This small molecule binds to this protein.
Small molecule (SMILES): OC[C@H]1NNC[C@@H](O)[C@@H]1O

Sequence of chain 1.B:
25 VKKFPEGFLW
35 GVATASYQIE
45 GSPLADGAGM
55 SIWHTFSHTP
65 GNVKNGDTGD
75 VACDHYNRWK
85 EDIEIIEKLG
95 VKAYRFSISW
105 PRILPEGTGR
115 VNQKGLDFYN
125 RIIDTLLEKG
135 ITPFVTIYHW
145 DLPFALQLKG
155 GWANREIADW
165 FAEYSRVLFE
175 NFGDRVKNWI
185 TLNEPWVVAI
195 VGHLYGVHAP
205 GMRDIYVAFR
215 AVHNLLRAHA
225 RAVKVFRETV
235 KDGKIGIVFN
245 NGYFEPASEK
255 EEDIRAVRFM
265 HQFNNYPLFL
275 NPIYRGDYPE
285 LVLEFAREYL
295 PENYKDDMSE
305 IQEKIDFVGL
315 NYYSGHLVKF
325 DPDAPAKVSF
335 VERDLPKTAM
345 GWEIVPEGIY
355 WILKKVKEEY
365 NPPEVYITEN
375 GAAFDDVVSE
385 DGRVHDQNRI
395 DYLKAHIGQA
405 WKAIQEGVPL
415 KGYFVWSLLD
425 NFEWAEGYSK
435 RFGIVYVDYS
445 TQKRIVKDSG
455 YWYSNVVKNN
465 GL

Binding-site contacts:
Ligand atom O3 contacts residue GLN42 of chain 1.B at 2.4 Å (h-bond).
Ligand atom N contacts residue TYR317 of chain 1.B at 4.1 Å.
Ligand atom N contacts residue GLU373 of chain 1.B at 2.7 Å (salt-bridge).
Ligand atom C4 contacts residue TRP428 of chain 1.B at 3.6 Å (hydrophobic).
Ligand atom C2 contacts residue GLU188 of chain 1.B at 3.3 Å.
Ligand atom O3 contacts residue TRP428 of chain 1.B at 2.9 Å (h-bond).
Ligand atom C3 contacts residue HIS143 of chain 1.B at 3.7 Å.
Ligand atom N2 contacts residue GLU373 of chain 1.B at 3.2 Å (salt-bridge).
Ligand atom N contacts residue ASN315 of chain 1.B at 4.1 Å.
Ligand atom O3 contacts residue HIS143 of chain 1.B at 2.9 Å (h-bond).
Ligand atom O4 contacts residue GLN42 of chain 1.B at 3.0 Å (h-bond).
Ligand atom O6 contacts residue TRP346 of chain 1.B at 3.4 Å.
Ligand atom O6 contacts residue GLU427 of chain 1.B at 2.6 Å (salt-bridge).
Ligand atom N2 contacts residue GLU188 of chain 1.B at 3.7 Å.
Ligand atom N contacts residue GLU188 of chain 1.B at 2.8 Å (salt-bridge).
Ligand atom C5 contacts residue TRP420 of chain 1.B at 4.0 Å (hydrophobic).
Ligand atom C2 contacts residue ASN187 of chain 1.B at 3.8 Å.
Ligand atom C4 contacts residue GLU427 of chain 1.B at 3.6 Å.
Ligand atom C2 contacts residue HIS143 of chain 1.B at 3.7 Å.
Ligand atom N2 contacts residue TYR317 of chain 1.B at 3.6 Å (h-bond).
Ligand atom O3 contacts residue TRP420 of chain 1.B at 3.6 Å.
Ligand atom C2 contacts residue TRP144 of chain 1.B at 3.9 Å (hydrophobic).
Ligand atom O4 contacts residue GLU427 of chain 1.B at 2.6 Å (salt-bridge).
Ligand atom C3 contacts residue TRP428 of chain 1.B at 3.8 Å (hydrophobic).
Ligand atom C2 contacts residue GLU373 of chain 1.B at 3.5 Å.
Ligand atom C5 contacts residue GLU373 of chain 1.B at 3.7 Å.
Ligand atom C3 contacts residue TRP420 of chain 1.B at 3.8 Å (hydrophobic).
Ligand atom C6 contacts residue TRP346 of chain 1.B at 4.1 Å (hydrophobic).
Ligand atom O4 contacts residue TRP428 of chain 1.B at 3.6 Å.
Ligand atom C4 contacts residue GLN42 of chain 1.B at 4.1 Å.
Ligand atom C3 contacts residue GLU373 of chain 1.B at 3.8 Å.
Ligand atom O6 contacts residue PHE436 of chain 1.B at 4.2 Å.
Ligand atom C6 contacts residue GLU427 of chain 1.B at 3.3 Å.
Ligand atom C6 contacts residue PHE436 of chain 1.B at 3.7 Å (hydrophobic).
Ligand atom C3 contacts residue GLN42 of chain 1.B at 3.7 Å.
Ligand atom C5 contacts residue GLU427 of chain 1.B at 4.1 Å.
Ligand atom C4 contacts residue TRP420 of chain 1.B at 4.0 Å (hydrophobic).
Ligand atom C6 contacts residue TYR317 of chain 1.B at 4.0 Å (hydrophobic).
Ligand atom C5 contacts residue TYR317 of chain 1.B at 3.6 Å (hydrophobic).
Ligand atom O4 contacts residue TRP420 of chain 1.B at 3.2 Å.